Sequence of chain 1.B:
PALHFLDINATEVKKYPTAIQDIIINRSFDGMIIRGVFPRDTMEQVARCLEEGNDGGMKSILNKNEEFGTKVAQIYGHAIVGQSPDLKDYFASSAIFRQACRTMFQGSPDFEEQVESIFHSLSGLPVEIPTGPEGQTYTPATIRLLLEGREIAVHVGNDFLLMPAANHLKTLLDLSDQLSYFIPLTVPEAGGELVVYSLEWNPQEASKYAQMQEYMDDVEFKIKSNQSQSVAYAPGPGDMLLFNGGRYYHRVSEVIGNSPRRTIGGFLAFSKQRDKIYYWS

This small molecule binds to this protein.
Small molecule (SMILES): O=C(O)CCC(=O)C(=O)O

Binding-site contacts:
Ligand atom O4 contacts residue ILE186 of chain 1.B at 4.1 Å.
Ligand atom C2 contacts residue FE21 of chain 1.G at 3.0 Å.
Ligand atom O1 contacts residue FE21 of chain 1.G at 4.1 Å.
Ligand atom O5 contacts residue FE21 of chain 1.G at 2.3 Å.
Ligand atom C4 contacts residue PHE216 of chain 1.B at 4.1 Å (hydrophobic).
Ligand atom O2 contacts residue PHE301 of chain 1.B at 3.8 Å.
Ligand atom C1 contacts residue PHE277 of chain 1.B at 4.2 Å (hydrophobic).
Ligand atom O3 contacts residue THR297 of chain 1.B at 2.6 Å (h-bond).
Ligand atom C1 contacts residue HIS284 of chain 1.B at 3.7 Å.
Ligand atom O2 contacts residue HIS284 of chain 1.B at 3.2 Å (h-bond).
Ligand atom O4 contacts residue ARG295 of chain 1.B at 2.8 Å (salt-bridge).
Ligand atom C3 contacts residue LEU228 of chain 1.B at 4.3 Å (hydrophobic).
Ligand atom O4 contacts residue PHE216 of chain 1.B at 4.1 Å.
Ligand atom O3 contacts residue ARG295 of chain 1.B at 4.0 Å.
Ligand atom C3 contacts residue PHE216 of chain 1.B at 4.1 Å (hydrophobic).
Ligand atom O3 contacts residue ARG178 of chain 1.B at 3.0 Å (salt-bridge).
Ligand atom O3 contacts residue PHE216 of chain 1.B at 3.9 Å.
Ligand atom C5 contacts residue ARG295 of chain 1.B at 3.8 Å.
Ligand atom O5 contacts residue HIS284 of chain 1.B at 3.3 Å (h-bond).
Ligand atom O1 contacts residue PHE216 of chain 1.B at 3.5 Å.
Ligand atom O1 contacts residue SER214 of chain 1.B at 3.3 Å.
Ligand atom C1 contacts residue FE21 of chain 1.G at 2.9 Å.
Ligand atom O5 contacts residue HIS189 of chain 1.B at 3.2 Å (h-bond).
Ligand atom O4 contacts residue VAL286 of chain 1.B at 3.6 Å.
Ligand atom C5 contacts residue PHE216 of chain 1.B at 3.9 Å (hydrophobic).
Ligand atom O1 contacts residue PHE277 of chain 1.B at 3.8 Å.
Ligand atom O2 contacts residue PHE277 of chain 1.B at 4.3 Å.
Ligand atom O2 contacts residue SER214 of chain 1.B at 2.7 Å (h-bond).
Ligand atom C4 contacts residue ARG178 of chain 1.B at 3.6 Å.
Ligand atom C2 contacts residue HIS284 of chain 1.B at 3.8 Å.
Ligand atom C4 contacts residue ILE186 of chain 1.B at 4.3 Å (hydrophobic).
Ligand atom C2 contacts residue HIS189 of chain 1.B at 4.3 Å.
Ligand atom C5 contacts residue ARG178 of chain 1.B at 3.7 Å.
Ligand atom O4 contacts residue THR297 of chain 1.B at 3.7 Å.
Ligand atom C5 contacts residue THR297 of chain 1.B at 3.5 Å.
Ligand atom C3 contacts residue VAL286 of chain 1.B at 4.0 Å (hydrophobic).
Ligand atom O2 contacts residue HIS189 of chain 1.B at 4.4 Å.
Ligand atom C1 contacts residue SER214 of chain 1.B at 3.5 Å.
Ligand atom C5 contacts residue ILE186 of chain 1.B at 4.3 Å (hydrophobic).
Ligand atom O2 contacts residue FE21 of chain 1.G at 2.2 Å.